Sequence of chain 1.B:
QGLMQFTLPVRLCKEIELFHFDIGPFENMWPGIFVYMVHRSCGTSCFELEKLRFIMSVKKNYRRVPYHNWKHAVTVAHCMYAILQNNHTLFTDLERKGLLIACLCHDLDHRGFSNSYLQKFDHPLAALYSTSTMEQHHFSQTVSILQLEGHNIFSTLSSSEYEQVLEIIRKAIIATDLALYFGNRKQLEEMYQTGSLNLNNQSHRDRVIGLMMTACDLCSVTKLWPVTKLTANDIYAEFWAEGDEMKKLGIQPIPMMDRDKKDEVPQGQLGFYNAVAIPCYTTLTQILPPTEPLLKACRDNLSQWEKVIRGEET

The protein below binds the small molecule below.
Small molecule (SMILES): COc1ccccc1N1CCN(C(=O)c2cc3c(C)nn(-c4ccccc4)c3s2)CC1

Binding-site contacts:
Ligand atom C19 contacts residue PHE193 of chain 1.B at 4.0 Å (hydrophobic).
Ligand atom C1 contacts residue PHE250 of chain 1.B at 4.0 Å (hydrophobic).
Ligand atom C9 contacts residue LEU189 of chain 1.B at 3.8 Å (hydrophobic).
Ligand atom N3 contacts residue PHE283 of chain 1.B at 3.7 Å.
Ligand atom C20 contacts residue PHE283 of chain 1.B at 3.7 Å (hydrophobic).
Ligand atom C20 contacts residue GLN280 of chain 1.B at 3.7 Å.
Ligand atom C29 contacts residue ILE246 of chain 1.B at 3.4 Å (hydrophobic).
Ligand atom N4 contacts residue GLN280 of chain 1.B at 3.0 Å (h-bond).
Ligand atom C28 contacts residue PHE193 of chain 1.B at 4.0 Å (hydrophobic).
Ligand atom C31 contacts residue ILE246 of chain 1.B at 3.4 Å (hydrophobic).
Ligand atom C12 contacts residue PHE193 of chain 1.B at 3.9 Å (hydrophobic).
Ligand atom C24 contacts residue PHE283 of chain 1.B at 4.0 Å (hydrophobic).
Ligand atom C20 contacts residue GLY279 of chain 1.B at 3.8 Å.
Ligand atom C7 contacts residue PHE283 of chain 1.B at 3.8 Å (hydrophobic).
Ligand atom C31 contacts residue VAL232 of chain 1.B at 3.8 Å (hydrophobic).
Ligand atom C22 contacts residue ALA190 of chain 1.B at 4.0 Å (hydrophobic).
Ligand atom C17 contacts residue LEU189 of chain 1.B at 4.0 Å (hydrophobic).
Ligand atom C7 contacts residue MET267 of chain 1.B at 3.5 Å (hydrophobic).
Ligand atom C8 contacts residue GLN280 of chain 1.B at 3.7 Å.
Ligand atom C20 contacts residue TYR247 of chain 1.B at 3.9 Å (hydrophobic).
Ligand atom C8 contacts residue PHE283 of chain 1.B at 3.6 Å (hydrophobic).
Ligand atom C2 contacts residue MET267 of chain 1.B at 3.9 Å (hydrophobic).
Ligand atom C20 contacts residue MET267 of chain 1.B at 3.6 Å (hydrophobic).
Ligand atom N4 contacts residue PHE283 of chain 1.B at 3.7 Å.
Ligand atom C13 contacts residue PHE283 of chain 1.B at 3.6 Å (hydrophobic).
Ligand atom C29 contacts residue VAL232 of chain 1.B at 3.4 Å (hydrophobic).
Ligand atom C23 contacts residue GLN280 of chain 1.B at 3.7 Å.
Ligand atom C27 contacts residue PHE193 of chain 1.B at 3.9 Å (hydrophobic).
Ligand atom C22 contacts residue PHE193 of chain 1.B at 3.8 Å (hydrophobic).
Ligand atom C1 contacts residue PHE283 of chain 1.B at 3.5 Å (hydrophobic).
Ligand atom C23 contacts residue PHE283 of chain 1.B at 3.7 Å (hydrophobic).
Ligand atom C23 contacts residue ILE246 of chain 1.B at 3.9 Å (hydrophobic).
Ligand atom S5 contacts residue PHE283 of chain 1.B at 3.7 Å.
Ligand atom C30 contacts residue ILE246 of chain 1.B at 3.8 Å (hydrophobic).
Ligand atom C2 contacts residue PHE283 of chain 1.B at 3.4 Å (hydrophobic).
Ligand atom C30 contacts residue LEU229 of chain 1.B at 3.8 Å (hydrophobic).
Ligand atom C6 contacts residue PHE283 of chain 1.B at 3.8 Å (hydrophobic).
Ligand atom C31 contacts residue SER231 of chain 1.B at 3.5 Å.
Ligand atom C29 contacts residue SER231 of chain 1.B at 3.7 Å.
Ligand atom C27 contacts residue ALA190 of chain 1.B at 3.7 Å (hydrophobic).